Binding-site contacts:
Ligand atom CE2 contacts residue TYR45 of chain 1.F at 3.5 Å (hydrophobic).
Ligand atom N contacts residue TYR45 of chain 1.F at 3.9 Å.
Ligand atom CA contacts residue TYR45 of chain 1.F at 3.7 Å (hydrophobic).
Ligand atom OD2 contacts residue LYS55 of chain 1.G at 3.8 Å.
Ligand atom OD2 contacts residue SER22 of chain 1.F at 3.5 Å (h-bond).
Ligand atom C contacts residue LYS19 of chain 1.H at 3.5 Å.
Ligand atom O contacts residue LYS42 of chain 1.G at 3.3 Å (salt-bridge).
Ligand atom CB contacts residue ARG53 of chain 1.F at 3.4 Å.
Ligand atom CZ contacts residue SER23 of chain 1.H at 3.5 Å.
Ligand atom OE1 contacts residue LYS42 of chain 1.G at 3.7 Å.
Ligand atom N contacts residue TYR45 of chain 1.F at 3.5 Å.
Ligand atom C contacts residue ARG53 of chain 1.F at 3.8 Å.
Ligand atom O contacts residue TYR45 of chain 1.F at 3.2 Å.
Ligand atom CD2 contacts residue VAL49 of chain 1.F at 4.0 Å (hydrophobic).
Ligand atom N contacts residue TYR45 of chain 1.F at 3.8 Å.
Ligand atom CE1 contacts residue SER23 of chain 1.H at 3.9 Å.
Ligand atom CG contacts residue SER32 of chain 1.F at 4.0 Å.
Ligand atom OXT contacts residue LYS19 of chain 1.H at 2.8 Å (salt-bridge).
Ligand atom C contacts residue PHE43 of chain 1.G at 4.0 Å (hydrophobic).
Ligand atom O contacts residue LYS19 of chain 1.H at 3.4 Å (salt-bridge).
Ligand atom CZ contacts residue GLN21 of chain 1.F at 3.6 Å.
Ligand atom CE1 contacts residue ILE52 of chain 1.F at 3.8 Å (hydrophobic).
Ligand atom CG contacts residue VAL49 of chain 1.F at 4.0 Å (hydrophobic).
Ligand atom CZ contacts residue LEU28 of chain 1.F at 3.8 Å (hydrophobic).
Ligand atom CB contacts residue GLY29 of chain 1.F at 3.8 Å.
Ligand atom O contacts residue PHE43 of chain 1.G at 3.5 Å.
Ligand atom O contacts residue LYS26 of chain 1.F at 3.1 Å (salt-bridge).
Ligand atom O contacts residue TYR45 of chain 1.F at 2.6 Å (h-bond).
Ligand atom C contacts residue TYR45 of chain 1.F at 3.6 Å (hydrophobic).
Ligand atom CG contacts residue TYR45 of chain 1.F at 3.9 Å (hydrophobic).
Ligand atom CB contacts residue VAL49 of chain 1.F at 3.8 Å (hydrophobic).
Ligand atom CG contacts residue SER22 of chain 1.F at 3.7 Å.
Ligand atom CA contacts residue ARG53 of chain 1.F at 3.4 Å.
Ligand atom CB contacts residue LYS42 of chain 1.G at 3.9 Å.
Ligand atom N contacts residue GLY29 of chain 1.F at 3.8 Å.
Ligand atom CD2 contacts residue TYR45 of chain 1.F at 3.3 Å (hydrophobic).
Ligand atom OD1 contacts residue SER22 of chain 1.F at 3.1 Å (h-bond).
Ligand atom O contacts residue ARG53 of chain 1.F at 3.3 Å (salt-bridge).
Ligand atom CE2 contacts residue ALA25 of chain 1.F at 3.5 Å (hydrophobic).
Ligand atom C contacts residue TYR45 of chain 1.F at 3.7 Å (hydrophobic).

Sequence of chain 1.G:
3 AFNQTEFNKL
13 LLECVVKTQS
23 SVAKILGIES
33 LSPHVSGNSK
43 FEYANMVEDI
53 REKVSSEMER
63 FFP

A protein and the small-molecule ligand that binds it are described below.
Small molecule (SMILES): CC(C)[C@H](N)C(=O)N[C@@H](CCC(=O)O)C(=O)N1CCC[C@H]1C(=O)NCC(=O)N[C@@H](CC(=O)O)C(=O)N[C@@H](CC(=O)O)C(=O)N[C@@H](Cc1ccccc1)C(=O)O

Sequence of chain 1.F:
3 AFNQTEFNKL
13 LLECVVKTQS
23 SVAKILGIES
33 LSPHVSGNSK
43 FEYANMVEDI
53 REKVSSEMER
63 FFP

Sequence of chain 1.H:
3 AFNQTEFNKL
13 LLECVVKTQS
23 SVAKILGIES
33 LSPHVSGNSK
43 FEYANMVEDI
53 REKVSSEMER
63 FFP